Binding-site contacts:
Ligand atom CAD contacts residue ARG655 of chain 1.A at 4.2 Å.
Ligand atom CAP contacts residue PHE520 of chain 1.A at 4.1 Å (hydrophobic).
Ligand atom CAO contacts residue LEU193 of chain 1.A at 4.5 Å (hydrophobic).
Ligand atom CAE contacts residue LEU193 of chain 1.A at 4.2 Å (hydrophobic).
Ligand atom CAZ contacts residue ARG655 of chain 1.A at 4.1 Å.
Ligand atom CAI contacts residue ARG655 of chain 1.A at 4.3 Å.
Ligand atom CAN contacts residue MET524 of chain 1.A at 4.3 Å (hydrophobic).
Ligand atom CAE contacts residue PHE520 of chain 1.A at 4.5 Å (hydrophobic).
Ligand atom CAQ contacts residue PHE520 of chain 1.A at 3.5 Å (hydrophobic).
Ligand atom CAE contacts residue LEU652 of chain 1.A at 3.6 Å (hydrophobic).
Ligand atom CAB contacts residue PHE527 of chain 1.A at 3.7 Å (hydrophobic).
Ligand atom CAV contacts residue ARG655 of chain 1.A at 3.9 Å.
Ligand atom CAP contacts residue MET524 of chain 1.A at 4.3 Å (hydrophobic).
Ligand atom CAA contacts residue THR197 of chain 1.A at 3.8 Å.
Ligand atom CAD contacts residue LEU652 of chain 1.A at 4.0 Å (hydrophobic).

Sequence of chain 1.A:
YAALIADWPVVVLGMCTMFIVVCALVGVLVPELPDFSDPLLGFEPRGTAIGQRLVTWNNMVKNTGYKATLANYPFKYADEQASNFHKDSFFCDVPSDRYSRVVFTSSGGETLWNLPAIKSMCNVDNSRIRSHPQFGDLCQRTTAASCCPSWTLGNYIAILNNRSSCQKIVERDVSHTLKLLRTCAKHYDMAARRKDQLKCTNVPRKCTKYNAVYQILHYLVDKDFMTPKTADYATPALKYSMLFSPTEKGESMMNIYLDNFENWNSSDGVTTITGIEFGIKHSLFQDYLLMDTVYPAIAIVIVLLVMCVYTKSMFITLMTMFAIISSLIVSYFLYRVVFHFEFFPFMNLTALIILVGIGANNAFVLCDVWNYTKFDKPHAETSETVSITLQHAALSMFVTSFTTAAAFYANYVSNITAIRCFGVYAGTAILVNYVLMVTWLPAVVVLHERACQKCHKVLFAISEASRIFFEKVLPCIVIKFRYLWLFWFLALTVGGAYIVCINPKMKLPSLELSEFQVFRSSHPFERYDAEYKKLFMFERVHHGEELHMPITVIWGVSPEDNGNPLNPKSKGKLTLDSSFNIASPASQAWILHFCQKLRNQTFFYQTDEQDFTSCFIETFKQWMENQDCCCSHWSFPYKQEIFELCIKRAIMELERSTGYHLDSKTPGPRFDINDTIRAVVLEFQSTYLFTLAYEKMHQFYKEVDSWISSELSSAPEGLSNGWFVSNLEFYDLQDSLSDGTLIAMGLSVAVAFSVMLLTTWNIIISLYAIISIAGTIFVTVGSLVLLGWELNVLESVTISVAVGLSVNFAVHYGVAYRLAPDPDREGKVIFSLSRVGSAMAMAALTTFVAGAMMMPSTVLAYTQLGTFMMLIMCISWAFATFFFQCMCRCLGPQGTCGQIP

A protein and the small-molecule ligand that binds it are described below.
Small molecule (SMILES): CC(C)CCC[C@@H](C)[C@H]1CC[C@H]2[C@@H]3CC=C4C[C@@H](OC(=O)CCC(=O)O)CC[C@]4(C)[C@H]3CC[C@]12C